The small molecule below binds the protein below.
Small molecule (SMILES): CC(=O)N[C@H]1[C@H](O[C@H]2[C@H](O)[C@@H](NC(C)=O)CO[C@@H]2CO)O[C@H](CO)[C@@H](O)[C@@H]1O

Binding-site contacts:
Ligand atom O7 contacts residue ASN12 of chain 32.A at 4.2 Å.
Ligand atom C7 contacts residue ASN12 of chain 32.A at 4.3 Å.
Ligand atom C2 contacts residue ASN12 of chain 32.A at 3.5 Å.
Ligand atom N2 contacts residue ASN12 of chain 32.A at 4.0 Å.
Ligand atom C5 contacts residue ASN12 of chain 32.A at 3.9 Å.
Ligand atom O5 contacts residue ASN12 of chain 32.A at 2.6 Å (h-bond).
Ligand atom C1 contacts residue ASN12 of chain 32.A at 2.1 Å.

Sequence of chain 32.A:
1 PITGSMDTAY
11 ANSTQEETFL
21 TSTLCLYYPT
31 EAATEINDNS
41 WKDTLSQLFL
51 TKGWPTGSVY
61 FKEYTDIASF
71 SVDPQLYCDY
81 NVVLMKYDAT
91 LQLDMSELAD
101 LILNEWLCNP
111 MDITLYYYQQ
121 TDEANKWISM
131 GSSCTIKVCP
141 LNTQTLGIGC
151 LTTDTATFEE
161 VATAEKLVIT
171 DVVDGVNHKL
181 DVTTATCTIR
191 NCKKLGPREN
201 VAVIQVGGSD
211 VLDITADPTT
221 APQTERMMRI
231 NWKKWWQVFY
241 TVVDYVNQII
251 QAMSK